Binding-site contacts:
Ligand atom O4 contacts residue TYR73 of chain 1.A at 2.8 Å.
Ligand atom C5 contacts residue PHE20 of chain 1.A at 3.6 Å (hydrophobic).
Ligand atom C8 contacts residue ASP42 of chain 1.A at 3.2 Å.
Ligand atom N2 contacts residue ASN74 of chain 1.A at 2.8 Å (h-bond).
Ligand atom O2 contacts residue PHE20 of chain 1.A at 3.8 Å.
Ligand atom O7 contacts residue ARG78 of chain 1.A at 3.2 Å.
Ligand atom C2 contacts residue THR37 of chain 1.A at 3.5 Å.
Ligand atom C3 contacts residue ASN74 of chain 1.A at 3.7 Å.
Ligand atom C3 contacts residue THR37 of chain 1.A at 3.7 Å.
Ligand atom C6 contacts residue THR37 of chain 1.A at 3.8 Å.
Ligand atom C3 contacts residue PHE18 of chain 1.A at 4.0 Å (hydrophobic).
Ligand atom O7 contacts residue ASN74 of chain 1.A at 3.2 Å (h-bond).
Ligand atom O7 contacts residue VAL41 of chain 1.A at 3.9 Å.
Ligand atom N2 contacts residue ASP42 of chain 1.A at 2.8 Å (salt-bridge).
Ligand atom C6 contacts residue PHE20 of chain 1.A at 3.9 Å (hydrophobic).
Ligand atom C7 contacts residue ASP42 of chain 1.A at 3.5 Å.
Ligand atom C1 contacts residue PHE18 of chain 1.A at 3.8 Å (hydrophobic).
Ligand atom C5 contacts residue ASN74 of chain 1.A at 3.6 Å.
Ligand atom C7 contacts residue ASN74 of chain 1.A at 3.2 Å.
Ligand atom C1 contacts residue PHE20 of chain 1.A at 3.9 Å (hydrophobic).
Ligand atom C2 contacts residue PRO21 of chain 1.A at 3.6 Å (hydrophobic).
Ligand atom O4 contacts residue LYS23 of chain 1.A at 3.0 Å.
Ligand atom O6 contacts residue THR37 of chain 1.A at 3.9 Å.
Ligand atom C2 contacts residue ASP42 of chain 1.A at 3.8 Å.
Ligand atom C6 contacts residue PHE18 of chain 1.A at 3.6 Å (hydrophobic).
Ligand atom O2 contacts residue PRO21 of chain 1.A at 3.2 Å (h-bond).
Ligand atom C3 contacts residue MET35 of chain 1.A at 3.8 Å (hydrophobic).
Ligand atom O3 contacts residue MET35 of chain 1.A at 2.7 Å (h-bond).
Ligand atom O6 contacts residue PHE20 of chain 1.A at 3.5 Å.
Ligand atom C2 contacts residue ASN74 of chain 1.A at 2.4 Å.
Ligand atom C2 contacts residue PHE20 of chain 1.A at 3.9 Å (hydrophobic).
Ligand atom O3 contacts residue PRO22 of chain 1.A at 3.8 Å.
Ligand atom C1 contacts residue THR37 of chain 1.A at 4.0 Å.
Ligand atom C6 contacts residue PHE20 of chain 1.A at 3.4 Å (hydrophobic).
Ligand atom O5 contacts residue ASN74 of chain 1.A at 2.2 Å (h-bond).
Ligand atom C1 contacts residue ASN74 of chain 1.A at 1.4 Å.
Ligand atom O2 contacts residue MET35 of chain 1.A at 3.5 Å (h-bond).
Ligand atom O2 contacts residue THR37 of chain 1.A at 2.6 Å (h-bond).
Ligand atom C2 contacts residue TYR73 of chain 1.A at 4.0 Å (hydrophobic).
Ligand atom C3 contacts residue ASP42 of chain 1.A at 3.8 Å.

Sequence of chain 1.A:
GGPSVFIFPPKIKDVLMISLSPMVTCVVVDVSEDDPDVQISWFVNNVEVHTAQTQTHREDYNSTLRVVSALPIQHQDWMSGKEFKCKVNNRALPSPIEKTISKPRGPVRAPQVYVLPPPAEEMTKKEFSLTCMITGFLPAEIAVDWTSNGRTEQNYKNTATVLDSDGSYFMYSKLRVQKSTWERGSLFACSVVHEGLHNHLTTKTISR

A small-molecule ligand and the protein it binds are described below.
Small molecule (SMILES): CC(=O)N[C@H]1[C@H](O[C@H]2[C@H](O)[C@@H](NC(C)=O)CO[C@@H]2CO[C@H]2O[C@@H](C)[C@@H](O)[C@@H](O)[C@@H]2O)O[C@H](CO)[C@@H](O[C@@H]2O[C@H](CO[C@H]3O[C@H](CO)[C@@H](O)[C@H](O)[C@@H]3O[C@@H]3O[C@H](CO)[C@@H](O[C@@H]4O[C@H](CO)[C@H](O)[C@H](O)[C@H]4O)[C@H](O)[C@H]3NC(C)=O)[C@@H](O)[C@H](O[C@H]3O[C@H](CO)[C@@H](O)[C@H](O)[C@@H]3O)[C@@H]2O)[C@@H]1O